The protein below binds the small molecule below.
Small molecule (SMILES): C[C@H](N)[C@@H](CCCCCC(=O)O)NC(=O)O

Sequence of chain 1.B:
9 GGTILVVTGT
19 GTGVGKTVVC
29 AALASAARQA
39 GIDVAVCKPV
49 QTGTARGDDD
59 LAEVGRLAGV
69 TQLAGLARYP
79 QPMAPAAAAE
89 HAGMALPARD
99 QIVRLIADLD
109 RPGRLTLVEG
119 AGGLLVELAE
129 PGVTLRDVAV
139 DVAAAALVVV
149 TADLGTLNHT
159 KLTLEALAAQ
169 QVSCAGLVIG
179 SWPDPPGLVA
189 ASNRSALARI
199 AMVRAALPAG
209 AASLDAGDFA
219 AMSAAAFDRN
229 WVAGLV

Sequence of chain 1.A:
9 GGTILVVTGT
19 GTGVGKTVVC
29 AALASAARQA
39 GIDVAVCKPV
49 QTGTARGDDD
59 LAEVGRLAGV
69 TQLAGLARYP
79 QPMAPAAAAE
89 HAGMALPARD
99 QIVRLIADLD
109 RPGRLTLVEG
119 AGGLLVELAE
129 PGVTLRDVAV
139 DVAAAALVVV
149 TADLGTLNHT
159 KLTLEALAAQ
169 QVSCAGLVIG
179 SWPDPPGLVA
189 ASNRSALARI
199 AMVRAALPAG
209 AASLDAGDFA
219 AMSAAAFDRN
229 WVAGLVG

Binding-site contacts:
Ligand atom O1 contacts residue ASN156 of chain 1.B at 3.0 Å (h-bond).
Ligand atom C8 contacts residue THR20 of chain 1.A at 3.5 Å.
Ligand atom C1 contacts residue LEU155 of chain 1.B at 3.7 Å (hydrophobic).
Ligand atom C contacts residue LYS46 of chain 1.A at 3.7 Å.
Ligand atom C9 contacts residue THR50 of chain 1.A at 3.3 Å.
Ligand atom C6 contacts residue MET81 of chain 1.A at 3.7 Å (hydrophobic).
Ligand atom C9 contacts residue PRO80 of chain 1.A at 3.8 Å (hydrophobic).
Ligand atom C7 contacts residue THR50 of chain 1.A at 3.6 Å.
Ligand atom C1 contacts residue GLY153 of chain 1.B at 3.2 Å.
Ligand atom C contacts residue THR50 of chain 1.A at 3.6 Å.
Ligand atom OXT contacts residue LYS46 of chain 1.A at 3.4 Å (salt-bridge).
Ligand atom O2 contacts residue THR154 of chain 1.B at 3.4 Å (h-bond).
Ligand atom O contacts residue GLN49 of chain 1.A at 3.4 Å (h-bond).
Ligand atom C8 contacts residue CTP1 of chain 1.E at 3.5 Å.
Ligand atom O2 contacts residue LEU155 of chain 1.B at 3.1 Å (h-bond).
Ligand atom C2 contacts residue VAL124 of chain 1.A at 3.8 Å (hydrophobic).
Ligand atom C7 contacts residue THR20 of chain 1.A at 3.7 Å.
Ligand atom C2 contacts residue ALA82 of chain 1.A at 3.7 Å (hydrophobic).
Ligand atom C6 contacts residue THR50 of chain 1.A at 3.5 Å.
Ligand atom N8 contacts residue CTP1 of chain 1.E at 2.4 Å (h-bond).
Ligand atom C7 contacts residue CTP1 of chain 1.E at 3.7 Å.
Ligand atom O1 contacts residue LEU155 of chain 1.B at 3.9 Å.
Ligand atom C4 contacts residue ALA82 of chain 1.A at 3.8 Å (hydrophobic).
Ligand atom O1 contacts residue VAL124 of chain 1.A at 3.4 Å.
Ligand atom C5 contacts residue THR20 of chain 1.A at 3.5 Å.
Ligand atom OXT contacts residue GLY120 of chain 1.A at 3.8 Å.
Ligand atom O contacts residue THR50 of chain 1.A at 3.4 Å (h-bond).
Ligand atom C1 contacts residue ASN156 of chain 1.B at 3.8 Å.
Ligand atom OXT contacts residue CTP1 of chain 1.E at 2.7 Å (h-bond).
Ligand atom OXT contacts residue ASP58 of chain 1.A at 4.0 Å.
Ligand atom C contacts residue CTP1 of chain 1.E at 3.9 Å.
Ligand atom OXT contacts residue ALA119 of chain 1.A at 3.9 Å.
Ligand atom C2 contacts residue GLY153 of chain 1.B at 4.0 Å.
Ligand atom N7 contacts residue THR50 of chain 1.A at 2.7 Å (h-bond).
Ligand atom N8 contacts residue THR20 of chain 1.A at 3.9 Å.
Ligand atom O1 contacts residue GLY153 of chain 1.B at 3.2 Å.
Ligand atom O contacts residue LYS46 of chain 1.A at 3.2 Å (salt-bridge).
Ligand atom O2 contacts residue GLY153 of chain 1.B at 2.7 Å (h-bond).
Ligand atom C3 contacts residue GLY153 of chain 1.B at 3.8 Å.
Ligand atom O2 contacts residue LEU152 of chain 1.B at 3.9 Å.